Sequence of chain 1.A:
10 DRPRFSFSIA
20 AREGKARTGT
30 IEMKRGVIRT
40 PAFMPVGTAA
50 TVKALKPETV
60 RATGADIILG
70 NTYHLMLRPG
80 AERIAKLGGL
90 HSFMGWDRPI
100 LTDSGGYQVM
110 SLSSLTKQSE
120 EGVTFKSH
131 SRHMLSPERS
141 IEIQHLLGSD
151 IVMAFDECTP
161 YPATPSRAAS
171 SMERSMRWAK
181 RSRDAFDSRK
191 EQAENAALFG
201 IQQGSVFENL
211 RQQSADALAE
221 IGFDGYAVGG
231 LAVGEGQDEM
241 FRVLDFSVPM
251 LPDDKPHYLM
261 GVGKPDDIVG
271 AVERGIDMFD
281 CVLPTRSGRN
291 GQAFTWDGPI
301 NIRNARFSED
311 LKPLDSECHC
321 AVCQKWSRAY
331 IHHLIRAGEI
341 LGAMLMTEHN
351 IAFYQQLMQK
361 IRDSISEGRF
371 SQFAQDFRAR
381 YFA

This small molecule binds to this protein.
Small molecule (SMILES): C=CCOC(=O)Nc1nc2cc3[nH]c(NC)nc3cc2c(=O)[nH]1

Binding-site contacts:
Ligand atom C7 contacts residue MET153 of chain 1.A at 3.5 Å (hydrophobic).
Ligand atom C9 contacts residue ASP102 of chain 1.A at 3.5 Å.
Ligand atom C9 contacts residue TYR258 of chain 1.A at 3.1 Å (hydrophobic).
Ligand atom N contacts residue ALA232 of chain 1.A at 2.8 Å (h-bond).
Ligand atom C1 contacts residue ALA232 of chain 1.A at 3.6 Å (hydrophobic).
Ligand atom C8 contacts residue TYR258 of chain 1.A at 3.2 Å (hydrophobic).
Ligand atom C4 contacts residue MET260 of chain 1.A at 3.4 Å (hydrophobic).
Ligand atom O contacts residue ILE201 of chain 1.A at 3.6 Å.
Ligand atom N1 contacts residue TYR106 of chain 1.A at 3.5 Å.
Ligand atom C3 contacts residue TYR106 of chain 1.A at 3.5 Å (hydrophobic).
Ligand atom N5 contacts residue LEU231 of chain 1.A at 2.7 Å (h-bond).
Ligand atom C2 contacts residue TYR106 of chain 1.A at 3.6 Å (hydrophobic).
Ligand atom C11 contacts residue MET260 of chain 1.A at 3.6 Å (hydrophobic).
Ligand atom N5 contacts residue ALA232 of chain 1.A at 3.5 Å (h-bond).
Ligand atom C6 contacts residue ILE201 of chain 1.A at 3.4 Å (hydrophobic).
Ligand atom O2 contacts residue GLY230 of chain 1.A at 2.7 Å (h-bond).
Ligand atom C13 contacts residue LEU231 of chain 1.A at 3.6 Å (hydrophobic).
Ligand atom N2 contacts residue TYR106 of chain 1.A at 3.3 Å.
Ligand atom O2 contacts residue GLN203 of chain 1.A at 3.0 Å (h-bond).
Ligand atom C9 contacts residue LEU68 of chain 1.A at 3.6 Å (hydrophobic).
Ligand atom C7 contacts residue ASP102 of chain 1.A at 3.5 Å.
Ligand atom O2 contacts residue CYS158 of chain 1.A at 3.4 Å.
Ligand atom C10 contacts residue ASP156 of chain 1.A at 3.6 Å.
Ligand atom O2 contacts residue GLY229 of chain 1.A at 3.4 Å.
Ligand atom C contacts residue GLY261 of chain 1.A at 3.5 Å.
Ligand atom C3 contacts residue MET260 of chain 1.A at 3.5 Å (hydrophobic).
Ligand atom O2 contacts residue ASP156 of chain 1.A at 3.6 Å.
Ligand atom C8 contacts residue MET260 of chain 1.A at 3.5 Å (hydrophobic).
Ligand atom C5 contacts residue TYR106 of chain 1.A at 3.7 Å (hydrophobic).
Ligand atom C6 contacts residue ASP156 of chain 1.A at 3.6 Å.
Ligand atom O1 contacts residue MET260 of chain 1.A at 3.1 Å.
Ligand atom C6 contacts residue SER103 of chain 1.A at 3.6 Å.
Ligand atom C5 contacts residue ASP156 of chain 1.A at 3.6 Å.
Ligand atom C13 contacts residue TYR106 of chain 1.A at 3.6 Å (hydrophobic).
Ligand atom C4 contacts residue TYR106 of chain 1.A at 3.6 Å (hydrophobic).
Ligand atom O contacts residue SER103 of chain 1.A at 2.7 Å (h-bond).
Ligand atom N3 contacts residue ASP156 of chain 1.A at 2.8 Å (salt-bridge).
Ligand atom C1 contacts residue TYR106 of chain 1.A at 3.6 Å (hydrophobic).
Ligand atom N4 contacts residue ASP156 of chain 1.A at 2.8 Å (salt-bridge).
Ligand atom C7 contacts residue MET260 of chain 1.A at 3.5 Å (hydrophobic).